The small molecule below binds the protein below.
Small molecule (SMILES): CCCCCCCC(=O)OC[C@H](COP(=O)(O)O[C@@H]1[C@H](O)[C@H](O)[C@@H](OP(=O)(O)O)[C@H](OP(=O)(O)O)[C@H]1O)OC(=O)CCCCCCC

Sequence of chain 1.B:
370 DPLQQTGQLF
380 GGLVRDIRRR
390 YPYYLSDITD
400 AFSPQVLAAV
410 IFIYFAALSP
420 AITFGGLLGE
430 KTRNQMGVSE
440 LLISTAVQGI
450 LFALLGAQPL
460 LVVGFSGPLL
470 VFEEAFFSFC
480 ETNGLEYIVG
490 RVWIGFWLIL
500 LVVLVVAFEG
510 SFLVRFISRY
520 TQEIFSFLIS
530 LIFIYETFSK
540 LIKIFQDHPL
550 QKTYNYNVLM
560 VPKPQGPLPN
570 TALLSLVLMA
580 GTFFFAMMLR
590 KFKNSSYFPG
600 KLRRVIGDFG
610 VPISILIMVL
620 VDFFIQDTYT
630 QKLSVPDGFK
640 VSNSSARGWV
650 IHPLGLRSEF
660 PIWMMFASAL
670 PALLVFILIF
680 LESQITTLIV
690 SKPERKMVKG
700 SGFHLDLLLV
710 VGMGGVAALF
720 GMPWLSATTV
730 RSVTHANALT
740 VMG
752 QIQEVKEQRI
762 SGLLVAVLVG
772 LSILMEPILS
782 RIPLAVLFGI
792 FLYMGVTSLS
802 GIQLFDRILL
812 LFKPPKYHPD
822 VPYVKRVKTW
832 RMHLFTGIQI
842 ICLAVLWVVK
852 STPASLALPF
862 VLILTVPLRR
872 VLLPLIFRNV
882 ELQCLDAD

Binding-site contacts:
Ligand atom C1C contacts residue PRO816 of chain 1.A at 3.4 Å (hydrophobic).
Ligand atom O1A contacts residue PHE813 of chain 1.A at 2.8 Å (h-bond).
Ligand atom C6A contacts residue PHE597 of chain 1.B at 3.7 Å (hydrophobic).
Ligand atom C4A contacts residue PRO598 of chain 1.B at 4.1 Å (hydrophobic).
Ligand atom O51 contacts residue GLY599 of chain 1.B at 3.6 Å.
Ligand atom O53 contacts residue TYR818 of chain 1.A at 2.6 Å (h-bond).
Ligand atom C5B contacts residue LEU601 of chain 1.B at 3.7 Å (hydrophobic).
Ligand atom O51 contacts residue ARG603 of chain 1.B at 3.8 Å.
Ligand atom O13 contacts residue PRO815 of chain 1.A at 4.0 Å.
Ligand atom O41 contacts residue LYS817 of chain 1.A at 2.9 Å (salt-bridge).
Ligand atom O1A contacts residue LEU812 of chain 1.A at 3.5 Å (h-bond).
Ligand atom O53 contacts residue LYS817 of chain 1.A at 3.3 Å (salt-bridge).
Ligand atom C3A contacts residue LEU812 of chain 1.A at 4.1 Å (hydrophobic).
Ligand atom C3C contacts residue PRO598 of chain 1.B at 3.8 Å (hydrophobic).
Ligand atom O43 contacts residue LYS817 of chain 1.A at 3.3 Å.
Ligand atom C5B contacts residue PRO598 of chain 1.B at 3.6 Å (hydrophobic).
Ligand atom C2B contacts residue PRO598 of chain 1.B at 3.9 Å (hydrophobic).
Ligand atom C3A contacts residue PHE813 of chain 1.A at 3.3 Å (hydrophobic).
Ligand atom O11 contacts residue PRO816 of chain 1.A at 3.2 Å.
Ligand atom C2C contacts residue PRO598 of chain 1.B at 4.2 Å (hydrophobic).
Ligand atom C1C contacts residue PRO815 of chain 1.A at 3.9 Å (hydrophobic).
Ligand atom O13 contacts residue PRO816 of chain 1.A at 4.1 Å.
Ligand atom C6B contacts residue LEU601 of chain 1.B at 4.0 Å (hydrophobic).
Ligand atom O6 contacts residue GLY599 of chain 1.B at 3.8 Å.
Ligand atom C7B contacts residue LEU601 of chain 1.B at 4.0 Å (hydrophobic).
Ligand atom O1A contacts residue LYS814 of chain 1.A at 3.2 Å (salt-bridge).
Ligand atom O5 contacts residue TYR818 of chain 1.A at 3.9 Å.
Ligand atom O52 contacts residue GLY599 of chain 1.B at 3.3 Å.
Ligand atom O52 contacts residue ARG602 of chain 1.B at 2.7 Å (salt-bridge).
Ligand atom C2A contacts residue PRO598 of chain 1.B at 3.6 Å (hydrophobic).
Ligand atom O6 contacts residue PRO598 of chain 1.B at 4.0 Å.
Ligand atom P4 contacts residue LYS817 of chain 1.A at 4.0 Å.
Ligand atom C3B contacts residue PRO598 of chain 1.B at 3.7 Å (hydrophobic).
Ligand atom O52 contacts residue TYR818 of chain 1.A at 2.5 Å (h-bond).
Ligand atom C8A contacts residue PHE597 of chain 1.B at 4.1 Å (hydrophobic).
Ligand atom C1A contacts residue PHE813 of chain 1.A at 3.3 Å (hydrophobic).
Ligand atom P5 contacts residue GLY599 of chain 1.B at 4.0 Å.
Ligand atom C2A contacts residue PHE813 of chain 1.A at 3.1 Å (hydrophobic).
Ligand atom P5 contacts residue TYR818 of chain 1.A at 3.1 Å.
Ligand atom O1A contacts residue PRO815 of chain 1.A at 3.9 Å.

Sequence of chain 1.A:
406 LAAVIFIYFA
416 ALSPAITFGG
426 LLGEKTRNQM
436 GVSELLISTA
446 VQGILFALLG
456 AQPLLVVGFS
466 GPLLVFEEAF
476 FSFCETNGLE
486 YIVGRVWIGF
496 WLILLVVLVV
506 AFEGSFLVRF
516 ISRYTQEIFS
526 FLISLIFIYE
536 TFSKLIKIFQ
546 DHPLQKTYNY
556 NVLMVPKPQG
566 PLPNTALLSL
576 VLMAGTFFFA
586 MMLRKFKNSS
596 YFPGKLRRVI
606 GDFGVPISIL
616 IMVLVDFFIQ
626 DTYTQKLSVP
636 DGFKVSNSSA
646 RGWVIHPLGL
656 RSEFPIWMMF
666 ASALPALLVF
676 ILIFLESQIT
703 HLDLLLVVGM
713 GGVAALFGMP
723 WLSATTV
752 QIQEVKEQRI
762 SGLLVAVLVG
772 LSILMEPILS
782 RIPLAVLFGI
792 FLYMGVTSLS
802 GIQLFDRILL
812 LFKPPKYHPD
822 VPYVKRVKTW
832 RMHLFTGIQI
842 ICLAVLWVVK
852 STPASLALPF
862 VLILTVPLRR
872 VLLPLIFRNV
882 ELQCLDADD